Binding-site contacts:
Ligand atom N1 contacts residue MET127 of chain 1.A at 3.1 Å (h-bond).
Ligand atom N6 contacts residue GLU125 of chain 1.A at 2.8 Å (salt-bridge).
Ligand atom N6 contacts residue ALA76 of chain 1.A at 3.4 Å.
Ligand atom C2' contacts residue SER131 of chain 1.A at 3.5 Å.
Ligand atom O3' contacts residue SER131 of chain 1.A at 3.4 Å (h-bond).
Ligand atom O3G contacts residue ASP171 of chain 1.A at 3.2 Å (salt-bridge).
Ligand atom O3G contacts residue ASP189 of chain 1.A at 2.7 Å (salt-bridge).
Ligand atom O4' contacts residue VAL63 of chain 1.A at 3.4 Å.
Ligand atom O2G contacts residue ASP171 of chain 1.A at 2.6 Å (salt-bridge).
Ligand atom O2B contacts residue SER175 of chain 1.A at 3.3 Å (h-bond).
Ligand atom C2 contacts residue MET127 of chain 1.A at 3.3 Å (hydrophobic).
Ligand atom N3B contacts residue MG1 of chain 1.D at 3.4 Å.
Ligand atom O2G contacts residue LYS173 of chain 1.A at 3.0 Å (salt-bridge).
Ligand atom N3B contacts residue LYS173 of chain 1.A at 3.6 Å (salt-bridge).
Ligand atom O3G contacts residue ASN176 of chain 1.A at 2.8 Å (h-bond).
Ligand atom O2A contacts residue GLY61 of chain 1.A at 3.6 Å.
Ligand atom O2A contacts residue LYS78 of chain 1.A at 3.5 Å.
Ligand atom O3A contacts residue GLY58 of chain 1.A at 3.2 Å.
Ligand atom O2A contacts residue GLY58 of chain 1.A at 3.2 Å (h-bond).
Ligand atom O1B contacts residue MG1 of chain 1.D at 2.0 Å.
Ligand atom O1A contacts residue LYS78 of chain 1.A at 2.8 Å (salt-bridge).
Ligand atom PG contacts residue MG1 of chain 1.D at 3.2 Å.
Ligand atom PB contacts residue SER175 of chain 1.A at 3.5 Å.
Ligand atom O1B contacts residue ASN176 of chain 1.A at 3.0 Å (h-bond).
Ligand atom N6 contacts residue MET124 of chain 1.A at 3.3 Å.
Ligand atom O5' contacts residue VAL63 of chain 1.A at 3.4 Å.
Ligand atom O3G contacts residue MG1 of chain 1.D at 2.1 Å.
Ligand atom O2' contacts residue SER131 of chain 1.A at 2.9 Å (h-bond).
Ligand atom O2' contacts residue GLN134 of chain 1.A at 2.7 Å (h-bond).
Ligand atom PA contacts residue MG1 of chain 1.D at 3.2 Å.
Ligand atom PG contacts residue ASP171 of chain 1.A at 3.5 Å.
Ligand atom PB contacts residue MG1 of chain 1.D at 3.0 Å.
Ligand atom C5' contacts residue GLY56 of chain 1.A at 3.5 Å.
Ligand atom C5' contacts residue ALA57 of chain 1.A at 3.5 Å (hydrophobic).
Ligand atom O1B contacts residue SER175 of chain 1.A at 2.8 Å (h-bond).
Ligand atom O3' contacts residue SER175 of chain 1.A at 3.6 Å.
Ligand atom O1A contacts residue ASP189 of chain 1.A at 2.8 Å (salt-bridge).
Ligand atom C6 contacts residue ALA76 of chain 1.A at 3.4 Å (hydrophobic).
Ligand atom O1A contacts residue MG1 of chain 1.D at 2.1 Å.
Ligand atom O3A contacts residue MG1 of chain 1.D at 3.4 Å.

This small molecule binds to this protein.
Small molecule (SMILES): Nc1ncnc2c1ncn2[C@@H]1O[C@H](CO[P](=O)(O)O[P](=O)(O)NP(=O)(O)O)[C@@H](O)[C@H]1O

Sequence of chain 1.A:
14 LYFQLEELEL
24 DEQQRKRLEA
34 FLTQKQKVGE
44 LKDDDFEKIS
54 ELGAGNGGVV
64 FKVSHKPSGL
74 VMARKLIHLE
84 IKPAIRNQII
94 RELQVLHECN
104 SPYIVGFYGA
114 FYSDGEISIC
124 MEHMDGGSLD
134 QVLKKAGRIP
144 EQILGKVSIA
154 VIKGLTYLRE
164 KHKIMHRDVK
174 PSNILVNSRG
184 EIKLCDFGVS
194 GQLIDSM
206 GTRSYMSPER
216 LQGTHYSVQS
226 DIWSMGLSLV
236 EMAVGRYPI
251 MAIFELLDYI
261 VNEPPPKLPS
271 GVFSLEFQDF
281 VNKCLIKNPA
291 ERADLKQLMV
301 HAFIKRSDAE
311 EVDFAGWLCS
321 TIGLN